Sequence of chain 1.A:
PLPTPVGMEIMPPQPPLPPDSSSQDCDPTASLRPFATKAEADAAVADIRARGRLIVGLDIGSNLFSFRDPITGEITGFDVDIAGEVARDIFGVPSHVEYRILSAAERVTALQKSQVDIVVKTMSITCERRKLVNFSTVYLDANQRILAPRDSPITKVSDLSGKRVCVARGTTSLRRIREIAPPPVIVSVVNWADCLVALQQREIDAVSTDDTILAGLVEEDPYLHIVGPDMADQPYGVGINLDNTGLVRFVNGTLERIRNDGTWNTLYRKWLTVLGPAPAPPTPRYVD

Binding-site contacts:
Ligand atom OE1 contacts residue TRP192 of chain 1.A at 2.8 Å (h-bond).
Ligand atom C contacts residue ARG107 of chain 1.A at 3.6 Å.
Ligand atom OE2 contacts residue THR122 of chain 1.A at 2.9 Å (h-bond).
Ligand atom CB contacts residue SER173 of chain 1.A at 3.3 Å.
Ligand atom C contacts residue SER124 of chain 1.A at 3.7 Å.
Ligand atom CA contacts residue SER124 of chain 1.A at 3.4 Å.
Ligand atom O contacts residue THR171 of chain 1.A at 3.2 Å.
Ligand atom OXT contacts residue ARG107 of chain 1.A at 3.3 Å (salt-bridge).
Ligand atom OXT contacts residue THR122 of chain 1.A at 3.3 Å (h-bond).
Ligand atom C contacts residue THR172 of chain 1.A at 3.5 Å.
Ligand atom OE1 contacts residue THR171 of chain 1.A at 3.4 Å.
Ligand atom CA contacts residue THR122 of chain 1.A at 3.9 Å.
Ligand atom C contacts residue ARG129 of chain 1.A at 3.7 Å.
Ligand atom CG contacts residue THR209 of chain 1.A at 3.6 Å.
Ligand atom CG contacts residue ILE213 of chain 1.A at 3.5 Å (hydrophobic).
Ligand atom CG contacts residue TRP192 of chain 1.A at 3.7 Å (hydrophobic).
Ligand atom O contacts residue ARG107 of chain 1.A at 3.1 Å (salt-bridge).
Ligand atom OXT contacts residue MET123 of chain 1.A at 3.8 Å.
Ligand atom CB contacts residue THR209 of chain 1.A at 3.7 Å.
Ligand atom OE2 contacts residue LYS121 of chain 1.A at 3.9 Å.
Ligand atom O contacts residue THR172 of chain 1.A at 2.9 Å (h-bond).
Ligand atom N contacts residue THR122 of chain 1.A at 2.7 Å (h-bond).
Ligand atom CD contacts residue ARG107 of chain 1.A at 3.8 Å.
Ligand atom CB contacts residue THR172 of chain 1.A at 3.7 Å.
Ligand atom O contacts residue ARG129 of chain 1.A at 3.0 Å (salt-bridge).
Ligand atom CA contacts residue GLN234 of chain 1.A at 3.7 Å.
Ligand atom OE2 contacts residue ARG107 of chain 1.A at 2.8 Å (salt-bridge).
Ligand atom N contacts residue TYR236 of chain 1.A at 3.8 Å.
Ligand atom CD contacts residue TRP192 of chain 1.A at 3.6 Å (hydrophobic).
Ligand atom OXT contacts residue ARG129 of chain 1.A at 2.8 Å (salt-bridge).
Ligand atom N contacts residue SER124 of chain 1.A at 2.9 Å (h-bond).
Ligand atom OE1 contacts residue THR122 of chain 1.A at 3.8 Å.
Ligand atom CD contacts residue THR122 of chain 1.A at 3.3 Å.
Ligand atom CA contacts residue THR172 of chain 1.A at 3.2 Å.
Ligand atom CB contacts residue ASP210 of chain 1.A at 3.5 Å.
Ligand atom CG contacts residue ASP210 of chain 1.A at 3.5 Å.
Ligand atom OXT contacts residue SER124 of chain 1.A at 2.9 Å (h-bond).
Ligand atom C contacts residue THR122 of chain 1.A at 3.9 Å.
Ligand atom N contacts residue ASP210 of chain 1.A at 2.7 Å (salt-bridge).
Ligand atom CA contacts residue ASP210 of chain 1.A at 3.6 Å.

The small molecule below binds the protein below.
Small molecule (SMILES): N[C@@H](CCC(=O)O)C(=O)O